Sequence of chain 1.C:
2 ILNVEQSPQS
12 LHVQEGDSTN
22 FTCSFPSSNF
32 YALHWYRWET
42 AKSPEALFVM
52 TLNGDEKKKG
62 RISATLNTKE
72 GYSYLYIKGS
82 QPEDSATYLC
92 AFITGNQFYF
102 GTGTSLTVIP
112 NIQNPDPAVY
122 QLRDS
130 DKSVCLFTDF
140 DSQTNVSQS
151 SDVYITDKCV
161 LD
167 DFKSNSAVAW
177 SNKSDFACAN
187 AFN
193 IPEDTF

Sequence of chain 1.A:
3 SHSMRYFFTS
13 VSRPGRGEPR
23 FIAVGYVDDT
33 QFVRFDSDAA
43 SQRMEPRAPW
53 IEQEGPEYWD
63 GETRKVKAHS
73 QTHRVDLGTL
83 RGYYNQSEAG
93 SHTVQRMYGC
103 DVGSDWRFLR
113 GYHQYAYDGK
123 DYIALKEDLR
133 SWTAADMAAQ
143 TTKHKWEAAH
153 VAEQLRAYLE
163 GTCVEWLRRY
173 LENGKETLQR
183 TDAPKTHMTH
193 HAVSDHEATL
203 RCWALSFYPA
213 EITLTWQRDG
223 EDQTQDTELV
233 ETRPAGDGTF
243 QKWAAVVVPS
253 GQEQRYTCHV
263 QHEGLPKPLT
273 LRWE

Sequence of chain 1.D:
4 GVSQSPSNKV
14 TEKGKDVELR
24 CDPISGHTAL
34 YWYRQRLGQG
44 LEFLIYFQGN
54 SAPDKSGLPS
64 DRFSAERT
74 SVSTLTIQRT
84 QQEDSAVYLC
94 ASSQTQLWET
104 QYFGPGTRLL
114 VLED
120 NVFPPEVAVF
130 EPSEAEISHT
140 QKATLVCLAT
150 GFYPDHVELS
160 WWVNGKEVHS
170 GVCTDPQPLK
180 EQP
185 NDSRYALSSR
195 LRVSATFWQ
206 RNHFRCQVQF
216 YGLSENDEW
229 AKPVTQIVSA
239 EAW

A protein and the small-molecule ligand that binds it are described below.
Small molecule (SMILES): CSCC[C@H](NC(=O)[C@@H]1CCCN1C(=O)[C@@H](NC(=O)[C@H](CC(C)C)NC(=O)[C@@H](N)CC(N)=O)C(C)C)C(=O)N[C@H](C(=O)N[C@@H](C)C(=O)N[C@H](C(=O)N[C@H](C=O)C(C)C)[C@@H](C)O)C(C)C

Binding-site contacts:
Ligand atom N contacts residue ASP78 of chain 1.A at 2.7 Å (salt-bridge).
Ligand atom OD1 contacts residue ASN30 of chain 1.C at 3.0 Å (h-bond).
Ligand atom O contacts residue GLN99 of chain 1.D at 3.3 Å (h-bond).
Ligand atom CG1 contacts residue HIS71 of chain 1.A at 3.1 Å.
Ligand atom CG2 contacts residue ASP78 of chain 1.A at 3.1 Å.
Ligand atom ND2 contacts residue ASN30 of chain 1.C at 3.3 Å (h-bond).
Ligand atom N contacts residue GLN99 of chain 1.D at 3.1 Å (h-bond).
Ligand atom C contacts residue LYS67 of chain 1.A at 3.3 Å.
Ligand atom CA contacts residue ASP78 of chain 1.A at 3.1 Å.
Ligand atom CD2 contacts residue PHE10 of chain 1.A at 3.4 Å (hydrophobic).
Ligand atom OD1 contacts residue LYS67 of chain 1.A at 2.3 Å (salt-bridge).
Ligand atom C contacts residue GLU64 of chain 1.A at 3.3 Å.
Ligand atom CG contacts residue PHE31 of chain 1.C at 3.0 Å (hydrophobic).
Ligand atom CB contacts residue ASP78 of chain 1.A at 3.3 Å.
Ligand atom N contacts residue LYS67 of chain 1.A at 2.9 Å (salt-bridge).
Ligand atom O contacts residue GLY96 of chain 1.C at 3.2 Å (h-bond).
Ligand atom O contacts residue TYR32 of chain 1.C at 2.9 Å.
Ligand atom N contacts residue TYR60 of chain 1.A at 3.4 Å (h-bond).
Ligand atom O contacts residue TRP101 of chain 1.D at 3.3 Å.
Ligand atom CB contacts residue PHE31 of chain 1.C at 3.4 Å (hydrophobic).
Ligand atom N contacts residue TYR100 of chain 1.A at 2.6 Å (h-bond).
Ligand atom CG2 contacts residue HIS71 of chain 1.A at 3.3 Å.
Ligand atom ND2 contacts residue TRP168 of chain 1.A at 3.0 Å (h-bond).
Ligand atom O contacts residue TYR160 of chain 1.A at 2.9 Å (h-bond).
Ligand atom C contacts residue ASP78 of chain 1.A at 3.3 Å.
Ligand atom N contacts residue TYR172 of chain 1.A at 2.5 Å (h-bond).
Ligand atom CG2 contacts residue THR81 of chain 1.A at 3.5 Å.
Ligand atom N contacts residue GLU64 of chain 1.A at 2.6 Å (salt-bridge).
Ligand atom CA contacts residue GLU64 of chain 1.A at 3.1 Å.
Ligand atom CA contacts residue LYS67 of chain 1.A at 3.4 Å.
Ligand atom CD1 contacts residue GLU64 of chain 1.A at 3.1 Å.
Ligand atom CA contacts residue LYS67 of chain 1.A at 3.4 Å.
Ligand atom O contacts residue TRP148 of chain 1.A at 2.9 Å (h-bond).
Ligand atom CE contacts residue TYR32 of chain 1.C at 3.4 Å (hydrophobic).
Ligand atom OG1 contacts residue GLN99 of chain 1.D at 3.4 Å (h-bond).
Ligand atom CE contacts residue TRP101 of chain 1.D at 3.2 Å (hydrophobic).
Ligand atom C contacts residue LYS67 of chain 1.A at 3.5 Å.
Ligand atom O contacts residue LYS147 of chain 1.A at 3.0 Å (salt-bridge).
Ligand atom O contacts residue LYS67 of chain 1.A at 2.6 Å (salt-bridge).
Ligand atom CG1 contacts residue TYR100 of chain 1.A at 2.9 Å (hydrophobic).